Sequence of chain 8.C:
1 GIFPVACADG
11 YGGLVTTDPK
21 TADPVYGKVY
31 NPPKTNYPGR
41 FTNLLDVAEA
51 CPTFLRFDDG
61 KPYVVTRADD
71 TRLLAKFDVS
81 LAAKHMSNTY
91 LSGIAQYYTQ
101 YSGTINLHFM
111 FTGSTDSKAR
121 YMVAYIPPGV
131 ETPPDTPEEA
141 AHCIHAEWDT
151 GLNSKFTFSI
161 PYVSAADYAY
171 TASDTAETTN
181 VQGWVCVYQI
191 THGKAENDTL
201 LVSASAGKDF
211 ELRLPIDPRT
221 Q

A small-molecule ligand and the protein it binds are described below.
Small molecule (SMILES): O=C(O)[C@@H]1O[C@@H](O[C@H]2[C@H](O)[C@@H](NS(=O)(=O)O)[C@@H](O)O[C@@H]2COS(=O)(=O)O)[C@H](OS(=O)(=O)O)[C@@H](O)[C@@H]1O[C@H]1O[C@H](COS(=O)(=O)O)[C@@H](O)[C@H](O)[C@H]1NS(=O)(=O)O

Sequence of chain 9.B:
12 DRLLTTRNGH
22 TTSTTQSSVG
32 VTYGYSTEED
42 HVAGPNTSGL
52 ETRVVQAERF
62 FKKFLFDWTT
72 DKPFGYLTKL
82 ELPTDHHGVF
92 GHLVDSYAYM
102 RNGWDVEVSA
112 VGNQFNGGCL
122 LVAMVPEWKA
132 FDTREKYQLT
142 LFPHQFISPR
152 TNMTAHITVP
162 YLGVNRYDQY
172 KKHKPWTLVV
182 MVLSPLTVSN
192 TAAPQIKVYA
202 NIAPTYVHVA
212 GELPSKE

Binding-site contacts:
Ligand atom C5 contacts residue THR134 of chain 9.B at 3.9 Å.
Ligand atom O1 contacts residue ASP133 of chain 9.B at 4.1 Å.
Ligand atom O6 contacts residue LYS193 of chain 9.A at 3.5 Å.
Ligand atom O5 contacts residue ARG135 of chain 9.B at 3.2 Å.
Ligand atom O2S contacts residue ASP59 of chain 8.C at 3.2 Å.
Ligand atom C4 contacts residue LYS193 of chain 9.A at 3.4 Å.
Ligand atom C5 contacts residue ARG135 of chain 9.B at 4.1 Å.
Ligand atom O3 contacts residue LYS193 of chain 9.A at 2.8 Å (salt-bridge).
Ligand atom S2 contacts residue ARG135 of chain 9.B at 4.0 Å.
Ligand atom O5 contacts residue LYS193 of chain 9.A at 3.6 Å.
Ligand atom S1 contacts residue ASP59 of chain 8.C at 3.7 Å.
Ligand atom O2S contacts residue ASP58 of chain 8.C at 2.3 Å (salt-bridge).
Ligand atom O5S contacts residue ASN88 of chain 8.C at 3.0 Å (h-bond).
Ligand atom S2 contacts residue ARG56 of chain 8.C at 3.4 Å (salt-bridge).
Ligand atom O5S contacts residue ARG135 of chain 9.B at 3.6 Å.
Ligand atom C6 contacts residue THR134 of chain 9.B at 3.5 Å.
Ligand atom N2 contacts residue ARG56 of chain 8.C at 3.9 Å.
Ligand atom O3 contacts residue ARG56 of chain 8.C at 3.9 Å.
Ligand atom O6 contacts residue ARG135 of chain 9.B at 3.6 Å.
Ligand atom O1S contacts residue ASP59 of chain 8.C at 3.0 Å.
Ligand atom C6 contacts residue ARG135 of chain 9.B at 3.8 Å.
Ligand atom O6S contacts residue ARG135 of chain 9.B at 3.7 Å.
Ligand atom S2 contacts residue ASN88 of chain 8.C at 4.0 Å.
Ligand atom O6S contacts residue ASN88 of chain 8.C at 3.9 Å.
Ligand atom C2 contacts residue LYS193 of chain 9.A at 3.6 Å.
Ligand atom C3 contacts residue ARG56 of chain 8.C at 3.9 Å.
Ligand atom O6S contacts residue ARG56 of chain 8.C at 3.7 Å.
Ligand atom O3 contacts residue ASP59 of chain 8.C at 4.0 Å.
Ligand atom O3S contacts residue LYS193 of chain 9.A at 3.1 Å (salt-bridge).
Ligand atom S1 contacts residue ASP58 of chain 8.C at 3.7 Å.
Ligand atom O1S contacts residue ASP58 of chain 8.C at 4.1 Å.
Ligand atom O6B contacts residue LYS193 of chain 9.A at 4.1 Å.
Ligand atom O2S contacts residue ARG56 of chain 8.C at 4.1 Å.
Ligand atom O4 contacts residue THR195 of chain 9.A at 3.7 Å.
Ligand atom O5S contacts residue ARG56 of chain 8.C at 3.6 Å (salt-bridge).
Ligand atom O4S contacts residue ARG56 of chain 8.C at 2.5 Å (salt-bridge).
Ligand atom C3 contacts residue LYS193 of chain 9.A at 3.6 Å.
Ligand atom C1 contacts residue ASP133 of chain 9.B at 4.0 Å.
Ligand atom O6S contacts residue LYS193 of chain 9.A at 3.4 Å.
Ligand atom O3S contacts residue THR134 of chain 9.B at 3.3 Å (h-bond).

Sequence of chain 9.A:
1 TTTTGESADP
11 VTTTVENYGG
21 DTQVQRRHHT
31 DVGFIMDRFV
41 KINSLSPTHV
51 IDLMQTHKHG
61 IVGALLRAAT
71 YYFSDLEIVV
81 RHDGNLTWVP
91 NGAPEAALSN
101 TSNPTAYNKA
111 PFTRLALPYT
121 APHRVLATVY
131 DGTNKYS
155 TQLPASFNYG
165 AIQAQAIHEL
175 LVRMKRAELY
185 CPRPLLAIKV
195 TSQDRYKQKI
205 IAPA